Sequence of chain 2.A:
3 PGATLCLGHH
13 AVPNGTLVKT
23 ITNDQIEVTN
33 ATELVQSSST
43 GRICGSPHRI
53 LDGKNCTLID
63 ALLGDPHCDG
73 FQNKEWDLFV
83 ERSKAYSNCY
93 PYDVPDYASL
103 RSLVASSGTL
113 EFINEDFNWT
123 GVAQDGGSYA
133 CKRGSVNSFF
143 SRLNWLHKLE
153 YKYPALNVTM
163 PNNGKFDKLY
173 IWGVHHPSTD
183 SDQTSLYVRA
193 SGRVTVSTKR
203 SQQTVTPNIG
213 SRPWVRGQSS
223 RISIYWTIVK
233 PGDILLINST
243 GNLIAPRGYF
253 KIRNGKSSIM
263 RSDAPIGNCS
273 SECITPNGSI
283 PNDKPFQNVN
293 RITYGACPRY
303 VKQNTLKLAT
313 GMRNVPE

The protein below binds the small molecule below.
Small molecule (SMILES): CC(=O)N[C@H]1[C@H](O[C@H]2[C@H](O)[C@@H](NC(C)=O)CO[C@@H]2CO)O[C@H](CO)[C@@H](O)[C@@H]1O

Binding-site contacts:
Ligand atom C6 contacts residue LEU52 of chain 2.B at 4.2 Å (hydrophobic).
Ligand atom O6 contacts residue THR312 of chain 2.A at 3.4 Å.
Ligand atom C8 contacts residue THR34 of chain 2.A at 3.6 Å.
Ligand atom C2 contacts residue ASN32 of chain 2.A at 2.6 Å.
Ligand atom C8 contacts residue NAG1 of chain 2.I at 3.4 Å.
Ligand atom C6 contacts residue THR312 of chain 2.A at 4.2 Å.
Ligand atom C7 contacts residue ASN32 of chain 2.A at 4.1 Å.
Ligand atom O5 contacts residue ASN32 of chain 2.A at 2.3 Å (h-bond).
Ligand atom C1 contacts residue ASN32 of chain 2.A at 1.4 Å.
Ligand atom O3 contacts residue ASN32 of chain 2.A at 3.6 Å.
Ligand atom C4 contacts residue ASN32 of chain 2.A at 4.2 Å.
Ligand atom N2 contacts residue ASN32 of chain 2.A at 3.6 Å (h-bond).
Ligand atom O7 contacts residue NAG1 of chain 2.I at 3.4 Å (h-bond).
Ligand atom O6 contacts residue LEU52 of chain 2.B at 3.4 Å.
Ligand atom C3 contacts residue ASN32 of chain 2.A at 3.6 Å.
Ligand atom C5 contacts residue THR312 of chain 2.A at 4.4 Å.
Ligand atom O5 contacts residue THR312 of chain 2.A at 3.3 Å (h-bond).
Ligand atom O7 contacts residue ASN32 of chain 2.A at 3.9 Å.
Ligand atom C5 contacts residue ASN32 of chain 2.A at 3.6 Å.
Ligand atom C1 contacts residue THR312 of chain 2.A at 3.8 Å.
Ligand atom C7 contacts residue NAG1 of chain 2.I at 3.8 Å.

Sequence of chain 2.B:
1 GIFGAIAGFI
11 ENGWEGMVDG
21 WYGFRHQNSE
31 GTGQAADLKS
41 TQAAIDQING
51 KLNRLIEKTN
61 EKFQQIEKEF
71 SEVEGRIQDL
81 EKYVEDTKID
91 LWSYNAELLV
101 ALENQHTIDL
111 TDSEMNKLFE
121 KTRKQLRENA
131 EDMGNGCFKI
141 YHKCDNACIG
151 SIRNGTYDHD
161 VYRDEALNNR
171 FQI